Sequence of chain 2.B:
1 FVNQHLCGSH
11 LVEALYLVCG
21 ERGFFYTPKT

Sequence of chain 2.D:
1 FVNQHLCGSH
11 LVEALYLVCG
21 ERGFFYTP

Binding-site contacts:
Ligand atom N1' contacts residue LEU17 of chain 2.D at 3.6 Å.
Ligand atom C3 contacts residue GLU13 of chain 3.B at 3.6 Å.
Ligand atom O1' contacts residue GLU13 of chain 3.B at 3.8 Å.
Ligand atom C4 contacts residue GLU13 of chain 2.D at 3.9 Å.
Ligand atom C3 contacts residue GLU13 of chain 2.D at 3.9 Å.
Ligand atom C4 contacts residue HIS10 of chain 2.D at 4.0 Å.
Ligand atom C6 contacts residue LEU17 of chain 2.D at 3.8 Å (hydrophobic).
Ligand atom C2 contacts residue GLU13 of chain 3.D at 4.1 Å.
Ligand atom C3 contacts residue HIS10 of chain 2.D at 4.1 Å.
Ligand atom C1' contacts residue SER9 of chain 2.B at 4.1 Å.
Ligand atom C1' contacts residue LEU17 of chain 2.D at 4.3 Å (hydrophobic).
Ligand atom C1 contacts residue GLU13 of chain 3.B at 3.5 Å.
Ligand atom C1' contacts residue GLU13 of chain 2.D at 3.3 Å.
Ligand atom C6 contacts residue ALA14 of chain 2.D at 4.1 Å (hydrophobic).
Ligand atom C1 contacts residue GLU13 of chain 2.D at 3.5 Å.
Ligand atom C5 contacts residue HIS10 of chain 2.D at 4.1 Å.
Ligand atom N1' contacts residue HIS10 of chain 3.B at 4.4 Å.
Ligand atom C6 contacts residue GLU13 of chain 2.D at 3.4 Å.
Ligand atom N1' contacts residue GLU13 of chain 2.D at 3.7 Å.
Ligand atom C2 contacts residue GLU13 of chain 2.D at 3.4 Å.
Ligand atom N1' contacts residue SER9 of chain 2.B at 3.6 Å.
Ligand atom C3 contacts residue SER9 of chain 3.D at 3.8 Å.
Ligand atom O4 contacts residue SER9 of chain 3.D at 3.2 Å (h-bond).
Ligand atom C5 contacts residue GLU13 of chain 3.B at 4.1 Å.
Ligand atom C3 contacts residue GLU13 of chain 3.D at 4.3 Å.
Ligand atom C5 contacts residue ALA14 of chain 2.D at 3.9 Å (hydrophobic).
Ligand atom C6 contacts residue GLU13 of chain 3.B at 3.8 Å.
Ligand atom C5 contacts residue GLU13 of chain 2.D at 3.6 Å.
Ligand atom O4 contacts residue HIS10 of chain 2.D at 2.9 Å (h-bond).
Ligand atom C2 contacts residue GLU13 of chain 3.B at 3.8 Å.
Ligand atom C1' contacts residue GLU13 of chain 3.B at 3.8 Å.
Ligand atom C4 contacts residue GLU13 of chain 3.B at 3.6 Å.
Ligand atom C1' contacts residue HIS10 of chain 3.B at 4.1 Å.
Ligand atom O1' contacts residue GLU13 of chain 2.D at 3.6 Å.
Ligand atom O4 contacts residue GLU13 of chain 3.B at 3.9 Å.
Ligand atom C4 contacts residue SER9 of chain 3.D at 3.8 Å.
Ligand atom O1' contacts residue SER9 of chain 2.B at 3.9 Å.
Ligand atom O1' contacts residue HIS10 of chain 3.B at 3.0 Å (h-bond).

The protein below binds the small molecule below.
Small molecule (SMILES): NC(=O)c1ccc(O)cc1

Sequence of chain 3.B:
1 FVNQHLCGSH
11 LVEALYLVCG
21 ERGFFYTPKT

Sequence of chain 3.D:
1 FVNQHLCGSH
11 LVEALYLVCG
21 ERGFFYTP